Binding-site contacts:
Ligand atom C2 contacts residue ASN123 of chain 1.B at 2.5 Å.
Ligand atom N2 contacts residue ASN123 of chain 1.B at 3.0 Å (h-bond).
Ligand atom O7 contacts residue ASN123 of chain 1.B at 3.7 Å.
Ligand atom C7 contacts residue ASN123 of chain 1.B at 3.6 Å.
Ligand atom O5 contacts residue ASN123 of chain 1.B at 2.4 Å (h-bond).
Ligand atom C8 contacts residue ASN204 of chain 1.B at 4.1 Å.
Ligand atom C3 contacts residue ASN123 of chain 1.B at 3.8 Å.
Ligand atom C1 contacts residue ASN123 of chain 1.B at 1.4 Å.
Ligand atom C4 contacts residue ASN123 of chain 1.B at 4.2 Å.
Ligand atom C6 contacts residue THR125 of chain 1.B at 4.3 Å.
Ligand atom C5 contacts residue ASN123 of chain 1.B at 3.7 Å.

Sequence of chain 1.B:
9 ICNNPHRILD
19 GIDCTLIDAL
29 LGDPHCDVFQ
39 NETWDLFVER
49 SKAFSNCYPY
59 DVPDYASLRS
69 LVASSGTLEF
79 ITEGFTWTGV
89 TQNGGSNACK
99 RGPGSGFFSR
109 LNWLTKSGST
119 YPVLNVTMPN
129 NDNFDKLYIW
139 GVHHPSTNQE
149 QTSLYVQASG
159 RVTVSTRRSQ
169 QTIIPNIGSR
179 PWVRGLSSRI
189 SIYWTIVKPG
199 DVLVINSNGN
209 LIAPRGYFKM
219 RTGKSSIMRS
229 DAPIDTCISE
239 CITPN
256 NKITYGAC

A small-molecule ligand and the protein it binds are described below.
Small molecule (SMILES): CC(=O)N[C@@H]1[C@@H](O)[C@H](O)[C@@H](CO)O[C@H]1O